Binding-site contacts:
Ligand atom C1 contacts residue THR240 of chain 1.B at 4.2 Å.
Ligand atom S contacts residue LYS228 of chain 1.B at 4.0 Å.
Ligand atom C1 contacts residue ASP241 of chain 1.B at 3.2 Å.
Ligand atom S contacts residue ASN226 of chain 1.B at 3.8 Å.
Ligand atom S contacts residue TYR139 of chain 1.B at 3.7 Å.
Ligand atom C3 contacts residue TYR139 of chain 1.B at 3.6 Å (hydrophobic).
Ligand atom N2 contacts residue ASN226 of chain 1.B at 2.9 Å (h-bond).
Ligand atom C3 contacts residue ASP241 of chain 1.B at 4.3 Å.
Ligand atom C2 contacts residue ASP241 of chain 1.B at 3.3 Å.
Ligand atom S contacts residue LYS242 of chain 1.B at 3.8 Å.
Ligand atom N2 contacts residue TYR139 of chain 1.B at 4.1 Å.
Ligand atom C3 contacts residue LYS242 of chain 1.B at 3.7 Å.
Ligand atom N1 contacts residue LYS242 of chain 1.B at 3.8 Å.
Ligand atom C1 contacts residue GLN244 of chain 1.B at 3.2 Å.
Ligand atom N contacts residue LYS242 of chain 1.B at 3.9 Å.
Ligand atom O contacts residue LYS228 of chain 1.B at 4.3 Å.
Ligand atom O contacts residue GLN244 of chain 1.B at 4.1 Å.
Ligand atom N contacts residue ASP241 of chain 1.B at 4.1 Å.
Ligand atom C2 contacts residue TYR139 of chain 1.B at 3.7 Å (hydrophobic).
Ligand atom N1 contacts residue TYR139 of chain 1.B at 3.7 Å.
Ligand atom S contacts residue ALA227 of chain 1.B at 4.1 Å.
Ligand atom C contacts residue LYS228 of chain 1.B at 3.6 Å.
Ligand atom C2 contacts residue LYS242 of chain 1.B at 4.0 Å.
Ligand atom C contacts residue TYR139 of chain 1.B at 4.4 Å (hydrophobic).
Ligand atom S contacts residue THR240 of chain 1.B at 3.4 Å (h-bond).
Ligand atom C2 contacts residue GLN244 of chain 1.B at 4.3 Å.
Ligand atom C3 contacts residue ASN226 of chain 1.B at 3.7 Å.
Ligand atom C contacts residue THR240 of chain 1.B at 3.9 Å.
Ligand atom O contacts residue TYR139 of chain 1.B at 3.7 Å.
Ligand atom N contacts residue TYR139 of chain 1.B at 3.5 Å.
Ligand atom C1 contacts residue TYR139 of chain 1.B at 4.3 Å (hydrophobic).
Ligand atom C2 contacts residue THR240 of chain 1.B at 4.3 Å.
Ligand atom N2 contacts residue LYS242 of chain 1.B at 3.8 Å.
Ligand atom S contacts residue ASP241 of chain 1.B at 3.4 Å (salt-bridge).

Sequence of chain 1.B:
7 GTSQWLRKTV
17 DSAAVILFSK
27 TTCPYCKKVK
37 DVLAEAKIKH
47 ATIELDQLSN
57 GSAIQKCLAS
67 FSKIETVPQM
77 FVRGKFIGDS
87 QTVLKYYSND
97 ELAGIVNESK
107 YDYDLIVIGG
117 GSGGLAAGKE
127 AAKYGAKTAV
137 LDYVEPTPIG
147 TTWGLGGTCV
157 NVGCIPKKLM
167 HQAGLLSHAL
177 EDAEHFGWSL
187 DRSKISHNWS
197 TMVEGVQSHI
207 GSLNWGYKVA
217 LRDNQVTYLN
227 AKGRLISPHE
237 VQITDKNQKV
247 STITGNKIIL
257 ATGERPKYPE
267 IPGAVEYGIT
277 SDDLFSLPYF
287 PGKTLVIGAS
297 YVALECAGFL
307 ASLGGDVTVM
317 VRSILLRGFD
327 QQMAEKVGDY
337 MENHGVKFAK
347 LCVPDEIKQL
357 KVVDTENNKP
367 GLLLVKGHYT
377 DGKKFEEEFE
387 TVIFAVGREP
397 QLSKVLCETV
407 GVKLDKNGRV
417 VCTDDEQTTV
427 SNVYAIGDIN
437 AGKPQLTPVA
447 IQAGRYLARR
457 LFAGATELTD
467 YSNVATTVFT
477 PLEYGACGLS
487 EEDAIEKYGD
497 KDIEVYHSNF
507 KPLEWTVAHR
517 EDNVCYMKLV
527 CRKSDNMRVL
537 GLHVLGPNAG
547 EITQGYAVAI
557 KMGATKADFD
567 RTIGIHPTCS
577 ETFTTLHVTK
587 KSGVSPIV

A protein and the small-molecule ligand that binds it are described below.
Small molecule (SMILES): COCc1nnc(N)s1